The protein below binds the small molecule below.
Small molecule (SMILES): CC(=O)N[C@H]1[C@H](O[C@H]2[C@H](O)[C@@H](NC(C)=O)CO[C@@H]2CO)O[C@H](CO)[C@@H](O)[C@@H]1O

Binding-site contacts:
Ligand atom N2 contacts residue ASP2 of chain 2.A at 3.8 Å.
Ligand atom C4 contacts residue ASN5 of chain 2.A at 4.2 Å.
Ligand atom O4 contacts residue ASN154 of chain 2.A at 4.3 Å.
Ligand atom C5 contacts residue ASN154 of chain 2.A at 3.4 Å.
Ligand atom C3 contacts residue ASN5 of chain 2.A at 4.0 Å.
Ligand atom C2 contacts residue ASN5 of chain 2.A at 2.8 Å.
Ligand atom C8 contacts residue PHE3 of chain 2.A at 3.5 Å (hydrophobic).
Ligand atom C3 contacts residue PHE3 of chain 2.A at 4.3 Å (hydrophobic).
Ligand atom O6 contacts residue ASP2 of chain 2.A at 3.0 Å (salt-bridge).
Ligand atom C7 contacts residue PHE3 of chain 2.A at 3.6 Å (hydrophobic).
Ligand atom C3 contacts residue ASP2 of chain 2.A at 4.1 Å.
Ligand atom C8 contacts residue ASP2 of chain 2.A at 3.7 Å.
Ligand atom C6 contacts residue ASN154 of chain 2.A at 3.9 Å.
Ligand atom O5 contacts residue ASP2 of chain 2.A at 4.2 Å.
Ligand atom C6 contacts residue ASP2 of chain 2.A at 4.0 Å.
Ligand atom O5 contacts residue ASN5 of chain 2.A at 2.2 Å (h-bond).
Ligand atom N2 contacts residue PHE3 of chain 2.A at 2.8 Å (h-bond).
Ligand atom O3 contacts residue ASP2 of chain 2.A at 3.2 Å.
Ligand atom N2 contacts residue ASN5 of chain 2.A at 3.2 Å (h-bond).
Ligand atom C1 contacts residue PHE3 of chain 2.A at 3.7 Å (hydrophobic).
Ligand atom C7 contacts residue ASP2 of chain 2.A at 3.9 Å.
Ligand atom C1 contacts residue ASN154 of chain 2.A at 4.1 Å.
Ligand atom O7 contacts residue ASN5 of chain 2.A at 4.4 Å.
Ligand atom O5 contacts residue ASN154 of chain 2.A at 4.0 Å.
Ligand atom C4 contacts residue ASN154 of chain 2.A at 4.3 Å.
Ligand atom C1 contacts residue ASN5 of chain 2.A at 1.6 Å.
Ligand atom C2 contacts residue PHE3 of chain 2.A at 3.9 Å (hydrophobic).
Ligand atom C5 contacts residue ASN5 of chain 2.A at 3.5 Å.
Ligand atom C7 contacts residue ASN5 of chain 2.A at 4.1 Å.

Sequence of chain 2.A:
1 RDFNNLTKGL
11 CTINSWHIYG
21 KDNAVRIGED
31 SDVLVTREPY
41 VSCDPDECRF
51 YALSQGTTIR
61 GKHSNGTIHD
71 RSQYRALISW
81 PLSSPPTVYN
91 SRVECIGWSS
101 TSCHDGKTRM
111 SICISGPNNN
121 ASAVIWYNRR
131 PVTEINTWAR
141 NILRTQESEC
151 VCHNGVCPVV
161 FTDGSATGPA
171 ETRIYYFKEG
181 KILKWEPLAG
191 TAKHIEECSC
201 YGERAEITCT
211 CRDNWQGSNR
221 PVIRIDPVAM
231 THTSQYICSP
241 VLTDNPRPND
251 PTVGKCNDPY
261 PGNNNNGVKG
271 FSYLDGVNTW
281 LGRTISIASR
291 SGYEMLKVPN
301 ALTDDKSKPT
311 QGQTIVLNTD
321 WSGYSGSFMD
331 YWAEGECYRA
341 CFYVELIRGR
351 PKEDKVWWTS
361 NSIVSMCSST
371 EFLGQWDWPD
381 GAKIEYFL